A protein and the small-molecule ligand that binds it are described below.
Small molecule (SMILES): CC(=O)N[C@H]1[C@H]([C@H](O)[C@H](O)CO)O[C@@](O)(C(=O)O)C[C@@H]1O

Sequence of chain 19.A:
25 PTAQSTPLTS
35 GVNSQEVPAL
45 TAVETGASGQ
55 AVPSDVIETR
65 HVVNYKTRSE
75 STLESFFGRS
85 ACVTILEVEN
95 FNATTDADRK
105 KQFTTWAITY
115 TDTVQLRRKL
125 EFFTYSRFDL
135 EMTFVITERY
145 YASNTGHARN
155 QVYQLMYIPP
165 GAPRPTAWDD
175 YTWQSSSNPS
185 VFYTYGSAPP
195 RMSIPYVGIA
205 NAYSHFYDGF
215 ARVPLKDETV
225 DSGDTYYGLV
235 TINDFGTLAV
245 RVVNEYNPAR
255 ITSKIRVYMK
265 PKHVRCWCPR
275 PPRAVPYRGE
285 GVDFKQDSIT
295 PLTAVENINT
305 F

Sequence of chain 20.A:
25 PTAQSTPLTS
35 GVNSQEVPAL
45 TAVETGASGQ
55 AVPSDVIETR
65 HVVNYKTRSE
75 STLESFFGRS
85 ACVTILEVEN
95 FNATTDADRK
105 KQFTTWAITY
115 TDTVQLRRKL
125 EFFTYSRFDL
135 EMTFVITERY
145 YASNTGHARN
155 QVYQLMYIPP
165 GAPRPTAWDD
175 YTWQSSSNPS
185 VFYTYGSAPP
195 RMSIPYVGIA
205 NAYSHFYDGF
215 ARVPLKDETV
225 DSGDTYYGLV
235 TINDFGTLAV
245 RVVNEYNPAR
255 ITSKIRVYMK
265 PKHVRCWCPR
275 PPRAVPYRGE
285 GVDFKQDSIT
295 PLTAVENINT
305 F

Binding-site contacts:
Ligand atom C1 contacts residue ALA146 of chain 20.A at 3.9 Å (hydrophobic).
Ligand atom C1 contacts residue PRO252 of chain 19.A at 4.1 Å (hydrophobic).
Ligand atom O4 contacts residue TYR250 of chain 19.A at 3.4 Å.
Ligand atom C10 contacts residue TYR250 of chain 19.A at 3.5 Å (hydrophobic).
Ligand atom O4 contacts residue TYR145 of chain 20.A at 4.2 Å.
Ligand atom O8 contacts residue ALA146 of chain 20.A at 3.3 Å.
Ligand atom C10 contacts residue TYR145 of chain 20.A at 3.6 Å (hydrophobic).
Ligand atom O1A contacts residue PRO252 of chain 19.A at 3.3 Å.
Ligand atom O4 contacts residue PRO252 of chain 19.A at 3.8 Å.
Ligand atom C4 contacts residue PRO252 of chain 19.A at 3.8 Å (hydrophobic).
Ligand atom C6 contacts residue ALA146 of chain 20.A at 4.2 Å (hydrophobic).
Ligand atom C3 contacts residue PRO252 of chain 19.A at 3.9 Å (hydrophobic).
Ligand atom O1A contacts residue SER147 of chain 20.A at 2.8 Å (h-bond).
Ligand atom C11 contacts residue ARG143 of chain 20.A at 4.0 Å.
Ligand atom C6 contacts residue TYR145 of chain 20.A at 3.4 Å (hydrophobic).
Ligand atom O1B contacts residue ASN148 of chain 20.A at 4.3 Å.
Ligand atom O1B contacts residue ALA146 of chain 20.A at 3.2 Å.
Ligand atom C4 contacts residue TYR145 of chain 20.A at 3.6 Å (hydrophobic).
Ligand atom N5 contacts residue TYR250 of chain 19.A at 4.4 Å.
Ligand atom N5 contacts residue TYR145 of chain 20.A at 2.6 Å (h-bond).
Ligand atom C9 contacts residue TYR145 of chain 20.A at 4.2 Å (hydrophobic).
Ligand atom O1B contacts residue SER147 of chain 20.A at 3.1 Å (h-bond).
Ligand atom C5 contacts residue TYR145 of chain 20.A at 3.3 Å (hydrophobic).
Ligand atom O10 contacts residue TYR250 of chain 19.A at 2.7 Å (h-bond).
Ligand atom C11 contacts residue TYR250 of chain 19.A at 3.7 Å (hydrophobic).
Ligand atom C11 contacts residue TYR145 of chain 20.A at 3.7 Å (hydrophobic).
Ligand atom C8 contacts residue ALA146 of chain 20.A at 4.4 Å (hydrophobic).
Ligand atom O1A contacts residue ALA146 of chain 20.A at 4.2 Å.
Ligand atom C7 contacts residue TYR145 of chain 20.A at 3.8 Å (hydrophobic).
Ligand atom O4 contacts residue ASN251 of chain 19.A at 4.2 Å.
Ligand atom C1 contacts residue SER147 of chain 20.A at 3.6 Å.